Sequence of chain 2.B:
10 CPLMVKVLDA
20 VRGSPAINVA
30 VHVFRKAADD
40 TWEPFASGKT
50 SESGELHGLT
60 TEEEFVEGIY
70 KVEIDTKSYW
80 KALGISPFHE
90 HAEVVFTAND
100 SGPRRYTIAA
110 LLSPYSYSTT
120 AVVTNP

Binding-site contacts:
Ligand atom CAL contacts residue XDI1 of chain 2.E at 0.9 Å.
Ligand atom OAC contacts residue XDI1 of chain 2.E at 1.6 Å.
Ligand atom CAB contacts residue XDI1 of chain 2.E at 2.7 Å.
Ligand atom CAM contacts residue LYS15 of chain 1.B at 3.7 Å.
Ligand atom BRAH contacts residue SER117 of chain 1.B at 3.2 Å.
Ligand atom CAS contacts residue XDI1 of chain 2.E at 2.0 Å.
Ligand atom BRAG contacts residue LEU110 of chain 2.B at 3.4 Å.
Ligand atom CAA contacts residue LEU17 of chain 1.B at 0.8 Å (hydrophobic).
Ligand atom CAO contacts residue XDI1 of chain 2.E at 0.9 Å.
Ligand atom OAD contacts residue LEU110 of chain 2.B at 3.0 Å.
Ligand atom BRAH contacts residue LEU110 of chain 1.B at 3.7 Å.
Ligand atom CAN contacts residue XDI1 of chain 2.E at 1.5 Å.
Ligand atom CAU contacts residue XDI1 of chain 2.E at 2.8 Å.
Ligand atom CAM contacts residue LYS15 of chain 2.B at 3.6 Å.
Ligand atom CAU contacts residue LEU17 of chain 1.B at 1.8 Å (hydrophobic).
Ligand atom BRAG contacts residue XDI1 of chain 2.E at 1.1 Å.
Ligand atom BRAF contacts residue XDI1 of chain 2.E at 1.3 Å.
Ligand atom BRAE contacts residue LYS15 of chain 1.B at 3.5 Å.
Ligand atom CAK contacts residue XDI1 of chain 2.E at 1.5 Å.
Ligand atom CAL contacts residue LEU17 of chain 1.B at 3.7 Å (hydrophobic).
Ligand atom CAI contacts residue XDI1 of chain 2.E at 1.3 Å.
Ligand atom OAD contacts residue XDI1 of chain 2.E at 2.4 Å.
Ligand atom CAJ contacts residue XDI1 of chain 2.E at 2.0 Å.
Ligand atom CAK contacts residue LEU17 of chain 1.B at 3.8 Å (hydrophobic).
Ligand atom CAT contacts residue XDI1 of chain 2.E at 1.3 Å.
Ligand atom CAP contacts residue XDI1 of chain 2.E at 0.9 Å.
Ligand atom BRAG contacts residue ALA109 of chain 2.B at 3.2 Å.
Ligand atom CAT contacts residue LEU17 of chain 1.B at 2.9 Å (hydrophobic).
Ligand atom BRAE contacts residue XDI1 of chain 2.E at 1.6 Å.
Ligand atom BRAH contacts residue XDI1 of chain 2.E at 2.7 Å.
Ligand atom CAQ contacts residue XDI1 of chain 2.E at 0.9 Å.
Ligand atom CAR contacts residue XDI1 of chain 2.E at 1.1 Å.
Ligand atom CAA contacts residue THR119 of chain 2.B at 3.8 Å.
Ligand atom CAS contacts residue LEU17 of chain 1.B at 3.0 Å (hydrophobic).
Ligand atom CAB contacts residue LEU17 of chain 1.B at 2.2 Å (hydrophobic).
Ligand atom CAA contacts residue XDI1 of chain 2.E at 3.6 Å.
Ligand atom CAM contacts residue XDI1 of chain 2.E at 0.5 Å.
Ligand atom CAI contacts residue LEU17 of chain 1.B at 3.3 Å (hydrophobic).
Ligand atom OAC contacts residue LYS15 of chain 2.B at 2.3 Å (salt-bridge).
Ligand atom CAO contacts residue LYS15 of chain 1.B at 3.4 Å.

Sequence of chain 1.B:
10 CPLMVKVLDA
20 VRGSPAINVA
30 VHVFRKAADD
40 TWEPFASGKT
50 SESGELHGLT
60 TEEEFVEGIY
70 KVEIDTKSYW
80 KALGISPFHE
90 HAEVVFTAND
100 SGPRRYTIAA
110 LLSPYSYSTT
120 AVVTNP

This protein binds this small molecule.
Small molecule (SMILES): CC(C)(c1cc(Br)c(O)c(Br)c1)c1cc(Br)c(O)c(Br)c1